Binding-site contacts:
Ligand atom O contacts residue TYR198 of chain 1.A at 3.5 Å (h-bond).
Ligand atom OAB contacts residue TRP111 of chain 1.A at 3.2 Å.
Ligand atom CAM contacts residue GLU140 of chain 1.A at 3.8 Å.
Ligand atom O contacts residue ZN1 of chain 1.C at 1.9 Å.
Ligand atom OXT contacts residue HIS239 of chain 1.A at 3.0 Å (h-bond).
Ligand atom CA contacts residue TRP111 of chain 1.A at 3.9 Å (hydrophobic).
Ligand atom CA contacts residue ASP112 of chain 1.A at 3.3 Å.
Ligand atom C contacts residue TYR198 of chain 1.A at 3.7 Å (hydrophobic).
Ligand atom OAB contacts residue HIS110 of chain 1.A at 3.3 Å.
Ligand atom C contacts residue ASP112 of chain 1.A at 3.1 Å.
Ligand atom O contacts residue HIS108 of chain 1.A at 3.7 Å.
Ligand atom OAD contacts residue TRP111 of chain 1.A at 3.0 Å (h-bond).
Ligand atom OXT contacts residue HIS113 of chain 1.A at 3.0 Å (h-bond).
Ligand atom OXT contacts residue ZN1 of chain 1.C at 3.5 Å.
Ligand atom CB contacts residue TYR198 of chain 1.A at 3.6 Å (hydrophobic).
Ligand atom C contacts residue ZN1 of chain 1.B at 2.9 Å.
Ligand atom CAL contacts residue ILE77 of chain 1.A at 3.5 Å (hydrophobic).
Ligand atom CAN contacts residue GOL1 of chain 1.K at 3.4 Å.
Ligand atom O contacts residue HIS173 of chain 1.A at 3.3 Å (h-bond).
Ligand atom CAJ contacts residue GLU140 of chain 1.A at 3.8 Å.
Ligand atom N contacts residue TYR198 of chain 1.A at 3.6 Å (h-bond).
Ligand atom O contacts residue HIS110 of chain 1.A at 2.9 Å (h-bond).
Ligand atom OXT contacts residue ASP112 of chain 1.A at 2.8 Å (salt-bridge).
Ligand atom CB contacts residue ASP112 of chain 1.A at 3.9 Å.
Ligand atom CAH contacts residue GLU140 of chain 1.A at 3.8 Å.
Ligand atom CAK contacts residue PHE72 of chain 1.A at 3.9 Å (hydrophobic).
Ligand atom O contacts residue ZN1 of chain 1.B at 3.3 Å.
Ligand atom CAQ contacts residue HIS110 of chain 1.A at 3.8 Å.
Ligand atom O contacts residue ASP195 of chain 1.A at 2.9 Å (salt-bridge).
Ligand atom O contacts residue ASP112 of chain 1.A at 3.9 Å.
Ligand atom OXT contacts residue ASP195 of chain 1.A at 2.9 Å (salt-bridge).
Ligand atom OAD contacts residue ILE77 of chain 1.A at 3.7 Å.
Ligand atom CAA contacts residue THR71 of chain 1.A at 3.9 Å.
Ligand atom CA contacts residue TYR198 of chain 1.A at 3.9 Å (hydrophobic).
Ligand atom C contacts residue ASP195 of chain 1.A at 3.3 Å.
Ligand atom OXT contacts residue ZN1 of chain 1.B at 1.8 Å.
Ligand atom OAD contacts residue CYS18 of chain 1.A at 3.6 Å (h-bond).
Ligand atom C contacts residue ZN1 of chain 1.C at 3.0 Å.
Ligand atom CAI contacts residue PHE68 of chain 1.A at 3.9 Å (hydrophobic).
Ligand atom OAD contacts residue ASP112 of chain 1.A at 3.8 Å.

Sequence of chain 1.A:
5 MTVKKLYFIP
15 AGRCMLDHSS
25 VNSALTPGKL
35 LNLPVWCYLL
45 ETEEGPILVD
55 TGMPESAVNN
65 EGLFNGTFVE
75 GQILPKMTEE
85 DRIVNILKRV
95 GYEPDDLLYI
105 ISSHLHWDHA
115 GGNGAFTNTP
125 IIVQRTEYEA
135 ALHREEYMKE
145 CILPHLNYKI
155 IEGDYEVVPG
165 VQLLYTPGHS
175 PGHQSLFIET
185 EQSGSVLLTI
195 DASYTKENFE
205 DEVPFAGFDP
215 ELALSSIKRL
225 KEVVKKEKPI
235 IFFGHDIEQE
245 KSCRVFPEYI

This small molecule binds to this protein.
Small molecule (SMILES): CCCCCCCCCC(=O)N[C@@H](CCO)C(=O)O